Binding-site contacts:
Ligand atom C14 contacts residue THR201 of chain 1.D at 4.0 Å.
Ligand atom C12 contacts residue GLU196 of chain 1.D at 3.6 Å.
Ligand atom O2 contacts residue LEU271 of chain 1.D at 3.8 Å.
Ligand atom C13 contacts residue VAL197 of chain 1.D at 3.6 Å (hydrophobic).
Ligand atom C8 contacts residue PHE219 of chain 1.D at 3.8 Å (hydrophobic).
Ligand atom C1 contacts residue PHE269 of chain 1.D at 3.7 Å (hydrophobic).
Ligand atom C10 contacts residue PHE219 of chain 1.D at 3.7 Å (hydrophobic).
Ligand atom C13 contacts residue GLU196 of chain 1.D at 4.0 Å.
Ligand atom C13 contacts residue THR198 of chain 1.D at 4.0 Å.
Ligand atom C1 contacts residue ASP259 of chain 1.D at 3.8 Å.
Ligand atom C4 contacts residue PHE219 of chain 1.D at 3.6 Å (hydrophobic).
Ligand atom C11 contacts residue THR198 of chain 1.D at 4.0 Å.
Ligand atom O3 contacts residue PHE269 of chain 1.D at 3.9 Å.
Ligand atom C7 contacts residue THR201 of chain 1.D at 3.7 Å.
Ligand atom C9 contacts residue SER342 of chain 1.D at 4.0 Å.
Ligand atom C14 contacts residue THR136 of chain 1.D at 3.7 Å.
Ligand atom C11 contacts residue PHE219 of chain 1.D at 4.0 Å (hydrophobic).
Ligand atom O1 contacts residue GLU196 of chain 1.D at 3.0 Å (salt-bridge).
Ligand atom C6 contacts residue LEU267 of chain 1.D at 3.5 Å (hydrophobic).
Ligand atom C12 contacts residue THR198 of chain 1.D at 3.5 Å.
Ligand atom O3 contacts residue LEU141 of chain 1.C at 4.0 Å.
Ligand atom C2 contacts residue ASP259 of chain 1.D at 3.5 Å.
Ligand atom C12 contacts residue VAL197 of chain 1.D at 4.0 Å (hydrophobic).
Ligand atom O1 contacts residue GLY220 of chain 1.D at 2.6 Å (h-bond).
Ligand atom O1 contacts residue THR198 of chain 1.D at 3.5 Å.
Ligand atom C10 contacts residue SER342 of chain 1.D at 3.6 Å.
Ligand atom C3 contacts residue ILE258 of chain 1.D at 4.0 Å (hydrophobic).
Ligand atom O3 contacts residue GLY260 of chain 1.D at 3.0 Å.
Ligand atom O3 contacts residue ASP259 of chain 1.D at 3.3 Å (salt-bridge).
Ligand atom C2 contacts residue PHE269 of chain 1.D at 3.6 Å (hydrophobic).
Ligand atom O2 contacts residue ILE258 of chain 1.D at 3.2 Å.
Ligand atom C12 contacts residue GLY220 of chain 1.D at 3.3 Å.
Ligand atom O1 contacts residue ASP221 of chain 1.D at 3.7 Å.
Ligand atom C11 contacts residue ASN340 of chain 1.D at 3.4 Å.
Ligand atom O1 contacts residue VAL197 of chain 1.D at 3.2 Å (h-bond).
Ligand atom O3 contacts residue LEU267 of chain 1.D at 4.0 Å.
Ligand atom C10 contacts residue ASN340 of chain 1.D at 3.8 Å.
Ligand atom C11 contacts residue SER342 of chain 1.D at 3.9 Å.
Ligand atom C11 contacts residue MET341 of chain 1.D at 3.9 Å (hydrophobic).
Ligand atom C11 contacts residue GLY220 of chain 1.D at 3.2 Å.

Sequence of chain 1.D:
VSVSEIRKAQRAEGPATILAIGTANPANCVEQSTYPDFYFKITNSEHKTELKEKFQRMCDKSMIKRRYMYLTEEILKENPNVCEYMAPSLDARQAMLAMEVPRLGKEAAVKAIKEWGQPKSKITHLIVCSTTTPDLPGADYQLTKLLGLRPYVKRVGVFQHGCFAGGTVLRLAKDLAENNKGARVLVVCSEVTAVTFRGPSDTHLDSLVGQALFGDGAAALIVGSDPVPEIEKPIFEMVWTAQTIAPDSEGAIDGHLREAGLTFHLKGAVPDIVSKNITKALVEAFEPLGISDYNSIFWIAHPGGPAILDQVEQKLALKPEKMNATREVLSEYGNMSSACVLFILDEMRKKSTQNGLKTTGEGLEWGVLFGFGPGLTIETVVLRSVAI

A protein and the small-molecule ligand that binds it are described below.
Small molecule (SMILES): Oc1ccc(/C=C/c2cc(O)cc(O)c2)cc1

Sequence of chain 1.C:
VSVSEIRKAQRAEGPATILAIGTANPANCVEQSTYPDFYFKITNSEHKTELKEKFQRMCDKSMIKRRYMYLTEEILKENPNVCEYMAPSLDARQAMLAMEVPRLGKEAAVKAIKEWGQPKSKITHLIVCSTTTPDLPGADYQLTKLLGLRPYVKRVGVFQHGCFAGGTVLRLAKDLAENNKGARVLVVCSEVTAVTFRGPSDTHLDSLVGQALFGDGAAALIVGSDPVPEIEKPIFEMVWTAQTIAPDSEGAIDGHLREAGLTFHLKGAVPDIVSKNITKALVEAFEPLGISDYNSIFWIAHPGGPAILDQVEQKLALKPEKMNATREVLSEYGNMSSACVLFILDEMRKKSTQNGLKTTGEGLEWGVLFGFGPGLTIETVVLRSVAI